Sequence of chain 1.C:
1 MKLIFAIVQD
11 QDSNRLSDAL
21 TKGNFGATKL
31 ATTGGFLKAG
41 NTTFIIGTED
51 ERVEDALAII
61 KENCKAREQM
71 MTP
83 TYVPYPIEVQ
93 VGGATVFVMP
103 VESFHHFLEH

Sequence of chain 1.B:
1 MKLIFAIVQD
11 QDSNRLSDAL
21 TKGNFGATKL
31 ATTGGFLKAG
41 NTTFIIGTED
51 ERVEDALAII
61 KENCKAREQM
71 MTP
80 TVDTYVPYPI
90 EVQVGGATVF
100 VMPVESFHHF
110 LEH

The small molecule below binds the protein below.
Small molecule (SMILES): Nc1ncnc2c1ncn2[C@@H]1O[C@@H]2CO[P](=O)(O)O[C@H]3[C@@H](O)[C@H](n4cnc5c(N)ncnc54)O[C@@H]3CO[P](=O)(O)O[C@H]2[C@H]1O

Binding-site contacts:
Ligand atom O2P contacts residue PHE36 of chain 1.B at 2.9 Å (h-bond).
Ligand atom P1 contacts residue HIS108 of chain 1.C at 3.6 Å.
Ligand atom O4' contacts residue PHE36 of chain 1.B at 3.3 Å.
Ligand atom C1'1 contacts residue THR28 of chain 1.C at 3.2 Å.
Ligand atom O2'1 contacts residue GLY34 of chain 1.B at 3.4 Å.
Ligand atom C2' contacts residue GLN92 of chain 1.B at 3.5 Å.
Ligand atom O2P contacts residue GLY34 of chain 1.B at 3.5 Å.
Ligand atom O2P1 contacts residue HIS108 of chain 1.C at 2.9 Å (h-bond).
Ligand atom O2'1 contacts residue ALA27 of chain 1.C at 3.6 Å (h-bond).
Ligand atom C5 contacts residue PHE36 of chain 1.B at 3.6 Å (hydrophobic).
Ligand atom N3 contacts residue PHE36 of chain 1.B at 3.6 Å.
Ligand atom C2'1 contacts residue ALA27 of chain 1.C at 3.4 Å (hydrophobic).
Ligand atom O5' contacts residue PHE36 of chain 1.B at 3.6 Å.
Ligand atom O1P contacts residue GLY34 of chain 1.B at 3.5 Å.
Ligand atom C41 contacts residue THR28 of chain 1.C at 3.6 Å.
Ligand atom N31 contacts residue ALA27 of chain 1.C at 3.5 Å.
Ligand atom C6 contacts residue PHE36 of chain 1.B at 3.5 Å (hydrophobic).
Ligand atom O2'1 contacts residue THR28 of chain 1.C at 2.8 Å (h-bond).
Ligand atom O2P1 contacts residue GLY94 of chain 1.B at 2.8 Å (h-bond).
Ligand atom N31 contacts residue THR28 of chain 1.C at 2.8 Å (h-bond).
Ligand atom N11 contacts residue GLY26 of chain 1.C at 3.5 Å (h-bond).
Ligand atom C4' contacts residue GLN92 of chain 1.B at 3.4 Å.
Ligand atom C2'1 contacts residue THR28 of chain 1.C at 3.3 Å.
Ligand atom C1' contacts residue GLN92 of chain 1.B at 3.4 Å.
Ligand atom O4'1 contacts residue THR97 of chain 1.B at 3.5 Å (h-bond).
Ligand atom O4'1 contacts residue ILE7 of chain 1.B at 3.6 Å.
Ligand atom N7 contacts residue PHE36 of chain 1.B at 3.5 Å.
Ligand atom O1P1 contacts residue HIS108 of chain 1.C at 3.5 Å.
Ligand atom C4 contacts residue PHE36 of chain 1.B at 3.5 Å (hydrophobic).
Ligand atom C8 contacts residue PHE36 of chain 1.B at 3.6 Å (hydrophobic).
Ligand atom C21 contacts residue ILE45 of chain 1.C at 3.2 Å (hydrophobic).
Ligand atom O1P contacts residue LEU37 of chain 1.B at 3.0 Å (h-bond).
Ligand atom N11 contacts residue GLY47 of chain 1.C at 3.0 Å (h-bond).
Ligand atom C61 contacts residue GLY26 of chain 1.C at 3.5 Å.
Ligand atom O2'1 contacts residue ASN41 of chain 1.B at 3.1 Å (h-bond).
Ligand atom O3' contacts residue GLN92 of chain 1.B at 3.5 Å (h-bond).
Ligand atom N61 contacts residue GLY47 of chain 1.C at 2.9 Å (h-bond).
Ligand atom O2' contacts residue GLN92 of chain 1.B at 2.8 Å (h-bond).
Ligand atom O2P contacts residue GLY35 of chain 1.B at 3.1 Å (h-bond).
Ligand atom O4' contacts residue VAL91 of chain 1.B at 3.5 Å.